This small molecule binds to this protein.
Small molecule (SMILES): CC(=O)N[C@H]1[C@H](O[C@H]2[C@H](O)[C@@H](NC(C)=O)CO[C@@H]2CO)O[C@H](CO)[C@@H](O)[C@@H]1O

Sequence of chain 3.B:
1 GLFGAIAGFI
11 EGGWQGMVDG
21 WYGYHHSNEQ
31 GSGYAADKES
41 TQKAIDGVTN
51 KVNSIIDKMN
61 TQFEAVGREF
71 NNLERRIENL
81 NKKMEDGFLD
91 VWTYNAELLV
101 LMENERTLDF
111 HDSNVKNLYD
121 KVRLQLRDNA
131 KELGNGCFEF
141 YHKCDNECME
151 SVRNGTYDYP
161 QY

Binding-site contacts:
Ligand atom C7 contacts residue THR156 of chain 3.B at 4.4 Å.
Ligand atom C2 contacts residue ASN154 of chain 3.B at 2.5 Å.
Ligand atom C5 contacts residue GLU150 of chain 3.B at 4.4 Å.
Ligand atom O6 contacts residue GLU150 of chain 3.B at 3.5 Å.
Ligand atom C6 contacts residue ASN154 of chain 3.B at 4.4 Å.
Ligand atom O7 contacts residue ASN154 of chain 3.B at 4.0 Å.
Ligand atom N2 contacts residue THR156 of chain 3.B at 4.1 Å.
Ligand atom C7 contacts residue ASN154 of chain 3.B at 3.2 Å.
Ligand atom C1 contacts residue GLU150 of chain 3.B at 4.0 Å.
Ligand atom O5 contacts residue ASN154 of chain 3.B at 2.4 Å (h-bond).
Ligand atom C6 contacts residue GLU147 of chain 3.B at 3.5 Å.
Ligand atom C1 contacts residue ASN154 of chain 3.B at 1.4 Å.
Ligand atom O6 contacts residue GLU147 of chain 3.B at 3.9 Å.
Ligand atom N2 contacts residue ASN154 of chain 3.B at 2.7 Å (h-bond).
Ligand atom C5 contacts residue ASN154 of chain 3.B at 3.1 Å.
Ligand atom C8 contacts residue ASN154 of chain 3.B at 3.2 Å.
Ligand atom O5 contacts residue SER151 of chain 3.B at 4.4 Å.
Ligand atom C6 contacts residue GLU150 of chain 3.B at 4.2 Å.
Ligand atom O7 contacts residue THR156 of chain 3.B at 4.1 Å.
Ligand atom O5 contacts residue GLU150 of chain 3.B at 3.3 Å.
Ligand atom C3 contacts residue ASN154 of chain 3.B at 3.5 Å.
Ligand atom C4 contacts residue ASN154 of chain 3.B at 3.9 Å.